The protein below binds the small molecule below.
Small molecule (SMILES): CC(=O)N[C@@H]1[C@@H](O)[C@H](O)[C@@H](CO)O[C@H]1O

Sequence of chain 1.I:
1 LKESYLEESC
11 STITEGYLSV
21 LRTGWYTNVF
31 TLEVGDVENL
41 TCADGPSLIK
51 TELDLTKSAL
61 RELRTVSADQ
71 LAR

Binding-site contacts:
Ligand atom C6 contacts residue THR41 of chain 1.I at 4.3 Å.
Ligand atom C1 contacts residue THR41 of chain 1.I at 4.0 Å.
Ligand atom C7 contacts residue ASN39 of chain 1.I at 3.6 Å.
Ligand atom C2 contacts residue ASN39 of chain 1.I at 2.5 Å.
Ligand atom N2 contacts residue ASN39 of chain 1.I at 3.0 Å (h-bond).
Ligand atom O6 contacts residue THR41 of chain 1.I at 3.5 Å.
Ligand atom C5 contacts residue THR41 of chain 1.I at 4.1 Å.
Ligand atom O7 contacts residue ASN39 of chain 1.I at 3.7 Å.
Ligand atom O5 contacts residue ASN39 of chain 1.I at 2.4 Å (h-bond).
Ligand atom C5 contacts residue ASN39 of chain 1.I at 3.7 Å.
Ligand atom C1 contacts residue ASN39 of chain 1.I at 1.4 Å.
Ligand atom C3 contacts residue ASN39 of chain 1.I at 3.8 Å.
Ligand atom C4 contacts residue ASN39 of chain 1.I at 4.3 Å.
Ligand atom O5 contacts residue THR41 of chain 1.I at 3.4 Å.